Sequence of chain 1.A:
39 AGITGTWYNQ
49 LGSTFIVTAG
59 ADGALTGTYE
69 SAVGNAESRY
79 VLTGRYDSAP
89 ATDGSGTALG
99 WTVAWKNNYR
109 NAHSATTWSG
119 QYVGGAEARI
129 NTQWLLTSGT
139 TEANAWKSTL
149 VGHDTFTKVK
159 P

Binding-site contacts:
Ligand atom CA contacts residue ASP152 of chain 1.A at 3.5 Å.
Ligand atom N contacts residue HIS111 of chain 1.A at 3.3 Å (h-bond).
Ligand atom OE1 contacts residue SER51 of chain 1.A at 2.8 Å (h-bond).
Ligand atom CD1 contacts residue SER136 of chain 1.A at 3.4 Å.
Ligand atom CB contacts residue TRP144 of chain 1.C at 3.3 Å (hydrophobic).
Ligand atom N contacts residue SER136 of chain 1.A at 2.9 Å (h-bond).
Ligand atom N contacts residue LEU49 of chain 1.A at 3.5 Å.
Ligand atom N contacts residue ALA110 of chain 1.A at 2.7 Å (h-bond).
Ligand atom C contacts residue SER51 of chain 1.A at 3.2 Å.
Ligand atom OH contacts residue ARG108 of chain 1.A at 3.2 Å (salt-bridge).
Ligand atom O contacts residue ASN47 of chain 1.A at 2.9 Å (h-bond).
Ligand atom OE1 contacts residue SER69 of chain 1.A at 3.4 Å.
Ligand atom N contacts residue LEU49 of chain 1.A at 3.0 Å.
Ligand atom CE1 contacts residue SER136 of chain 1.A at 3.0 Å.
Ligand atom O contacts residue TYR67 of chain 1.A at 2.7 Å (h-bond).
Ligand atom OH contacts residue SER76 of chain 1.A at 2.7 Å (h-bond).
Ligand atom O contacts residue SER112 of chain 1.A at 3.1 Å (h-bond).
Ligand atom CB contacts residue SER51 of chain 1.A at 3.4 Å.
Ligand atom CD1 contacts residue ARG108 of chain 1.A at 3.5 Å.
Ligand atom O contacts residue ALA110 of chain 1.A at 3.4 Å (h-bond).
Ligand atom CE1 contacts residue ARG108 of chain 1.A at 3.5 Å.
Ligand atom CA contacts residue ALA110 of chain 1.A at 3.5 Å (hydrophobic).
Ligand atom N contacts residue ASP152 of chain 1.A at 3.5 Å (salt-bridge).
Ligand atom O contacts residue LYS145 of chain 1.C at 2.8 Å (salt-bridge).
Ligand atom CZ contacts residue SER136 of chain 1.A at 3.5 Å.
Ligand atom CD2 contacts residue TRP103 of chain 1.A at 3.5 Å (hydrophobic).
Ligand atom C contacts residue LEU49 of chain 1.A at 3.4 Å (hydrophobic).
Ligand atom NE2 contacts residue THR114 of chain 1.A at 2.7 Å (h-bond).
Ligand atom O contacts residue SER51 of chain 1.A at 3.1 Å (h-bond).
Ligand atom C contacts residue SER136 of chain 1.A at 3.4 Å.
Ligand atom OE2 contacts residue SER69 of chain 1.A at 3.5 Å.
Ligand atom O contacts residue SER136 of chain 1.A at 3.4 Å (h-bond).
Ligand atom CA contacts residue SER136 of chain 1.A at 3.4 Å.
Ligand atom C contacts residue TYR67 of chain 1.A at 3.5 Å (hydrophobic).
Ligand atom OE1 contacts residue ALA70 of chain 1.A at 2.9 Å (h-bond).
Ligand atom OD1 contacts residue LYS145 of chain 1.C at 3.3 Å (salt-bridge).
Ligand atom CD contacts residue SER51 of chain 1.A at 3.5 Å.
Ligand atom CA contacts residue TYR67 of chain 1.A at 3.5 Å (hydrophobic).
Ligand atom O contacts residue TRP132 of chain 1.A at 3.1 Å (h-bond).
Ligand atom CG contacts residue SER51 of chain 1.A at 3.3 Å.

The small molecule below binds the protein below.
Small molecule (SMILES): CC(C)C[C@H](NC(=O)[C@H](Cc1ccc(O)cc1)NC(=O)[C@H](CC(=O)O)NC(=O)[C@@H]1CCCN1C(=O)[C@H](Cc1ccccc1)NC(=O)[C@H](C)N)C(=O)N[C@@H](C)C(=O)N[C@@H](CCC(=O)O)C(=O)N[C@@H](Cc1ccc(O)cc1)C(=O)N[C@@H](Cc1cnc[nH]1)C(=O)NCC(=O)NCC(N)=O

Sequence of chain 1.C:
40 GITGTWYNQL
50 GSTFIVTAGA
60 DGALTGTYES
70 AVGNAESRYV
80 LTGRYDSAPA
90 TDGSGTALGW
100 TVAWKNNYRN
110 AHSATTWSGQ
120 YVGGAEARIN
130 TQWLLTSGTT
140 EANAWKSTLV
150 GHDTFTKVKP